Binding-site contacts:
Ligand atom C09 contacts residue LEU968 of chain 1.A at 4.3 Å (hydrophobic).
Ligand atom N05 contacts residue MET403 of chain 1.A at 3.9 Å.
Ligand atom N04 contacts residue LEU968 of chain 1.A at 3.4 Å.
Ligand atom C09 contacts residue LEU1760 of chain 1.A at 4.1 Å (hydrophobic).
Ligand atom C13 contacts residue ASN1461 of chain 1.A at 4.2 Å.
Ligand atom N06 contacts residue ILE1457 of chain 1.A at 4.3 Å.
Ligand atom N07 contacts residue LEU967 of chain 1.A at 4.1 Å.
Ligand atom N07 contacts residue LEU964 of chain 1.A at 4.0 Å.
Ligand atom N05 contacts residue LEU968 of chain 1.A at 4.2 Å.
Ligand atom C16 contacts residue LEU968 of chain 1.A at 3.7 Å (hydrophobic).
Ligand atom N03 contacts residue ILE1457 of chain 1.A at 4.1 Å.
Ligand atom N06 contacts residue LEU968 of chain 1.A at 4.2 Å.
Ligand atom N04 contacts residue ALA402 of chain 1.A at 3.8 Å.
Ligand atom N03 contacts residue LEU1760 of chain 1.A at 3.8 Å.
Ligand atom N06 contacts residue LEU1760 of chain 1.A at 3.5 Å.
Ligand atom C10 contacts residue ASN1461 of chain 1.A at 4.3 Å.
Ligand atom CL01 contacts residue LEU968 of chain 1.A at 4.0 Å.
Ligand atom C12 contacts residue LEU968 of chain 1.A at 3.7 Å (hydrophobic).
Ligand atom N07 contacts residue LEU1760 of chain 1.A at 4.0 Å.
Ligand atom N07 contacts residue LEU968 of chain 1.A at 4.1 Å.
Ligand atom C16 contacts residue LEU1760 of chain 1.A at 3.6 Å (hydrophobic).
Ligand atom C12 contacts residue LEU1760 of chain 1.A at 4.2 Å (hydrophobic).
Ligand atom N06 contacts residue LEU967 of chain 1.A at 4.4 Å.
Ligand atom N04 contacts residue LEU1760 of chain 1.A at 4.0 Å.

A small-molecule ligand and the protein it binds are described below.
Small molecule (SMILES): Nc1nnc(-c2cccc(Cl)c2Cl)c(N)n1

Sequence of chain 1.A:
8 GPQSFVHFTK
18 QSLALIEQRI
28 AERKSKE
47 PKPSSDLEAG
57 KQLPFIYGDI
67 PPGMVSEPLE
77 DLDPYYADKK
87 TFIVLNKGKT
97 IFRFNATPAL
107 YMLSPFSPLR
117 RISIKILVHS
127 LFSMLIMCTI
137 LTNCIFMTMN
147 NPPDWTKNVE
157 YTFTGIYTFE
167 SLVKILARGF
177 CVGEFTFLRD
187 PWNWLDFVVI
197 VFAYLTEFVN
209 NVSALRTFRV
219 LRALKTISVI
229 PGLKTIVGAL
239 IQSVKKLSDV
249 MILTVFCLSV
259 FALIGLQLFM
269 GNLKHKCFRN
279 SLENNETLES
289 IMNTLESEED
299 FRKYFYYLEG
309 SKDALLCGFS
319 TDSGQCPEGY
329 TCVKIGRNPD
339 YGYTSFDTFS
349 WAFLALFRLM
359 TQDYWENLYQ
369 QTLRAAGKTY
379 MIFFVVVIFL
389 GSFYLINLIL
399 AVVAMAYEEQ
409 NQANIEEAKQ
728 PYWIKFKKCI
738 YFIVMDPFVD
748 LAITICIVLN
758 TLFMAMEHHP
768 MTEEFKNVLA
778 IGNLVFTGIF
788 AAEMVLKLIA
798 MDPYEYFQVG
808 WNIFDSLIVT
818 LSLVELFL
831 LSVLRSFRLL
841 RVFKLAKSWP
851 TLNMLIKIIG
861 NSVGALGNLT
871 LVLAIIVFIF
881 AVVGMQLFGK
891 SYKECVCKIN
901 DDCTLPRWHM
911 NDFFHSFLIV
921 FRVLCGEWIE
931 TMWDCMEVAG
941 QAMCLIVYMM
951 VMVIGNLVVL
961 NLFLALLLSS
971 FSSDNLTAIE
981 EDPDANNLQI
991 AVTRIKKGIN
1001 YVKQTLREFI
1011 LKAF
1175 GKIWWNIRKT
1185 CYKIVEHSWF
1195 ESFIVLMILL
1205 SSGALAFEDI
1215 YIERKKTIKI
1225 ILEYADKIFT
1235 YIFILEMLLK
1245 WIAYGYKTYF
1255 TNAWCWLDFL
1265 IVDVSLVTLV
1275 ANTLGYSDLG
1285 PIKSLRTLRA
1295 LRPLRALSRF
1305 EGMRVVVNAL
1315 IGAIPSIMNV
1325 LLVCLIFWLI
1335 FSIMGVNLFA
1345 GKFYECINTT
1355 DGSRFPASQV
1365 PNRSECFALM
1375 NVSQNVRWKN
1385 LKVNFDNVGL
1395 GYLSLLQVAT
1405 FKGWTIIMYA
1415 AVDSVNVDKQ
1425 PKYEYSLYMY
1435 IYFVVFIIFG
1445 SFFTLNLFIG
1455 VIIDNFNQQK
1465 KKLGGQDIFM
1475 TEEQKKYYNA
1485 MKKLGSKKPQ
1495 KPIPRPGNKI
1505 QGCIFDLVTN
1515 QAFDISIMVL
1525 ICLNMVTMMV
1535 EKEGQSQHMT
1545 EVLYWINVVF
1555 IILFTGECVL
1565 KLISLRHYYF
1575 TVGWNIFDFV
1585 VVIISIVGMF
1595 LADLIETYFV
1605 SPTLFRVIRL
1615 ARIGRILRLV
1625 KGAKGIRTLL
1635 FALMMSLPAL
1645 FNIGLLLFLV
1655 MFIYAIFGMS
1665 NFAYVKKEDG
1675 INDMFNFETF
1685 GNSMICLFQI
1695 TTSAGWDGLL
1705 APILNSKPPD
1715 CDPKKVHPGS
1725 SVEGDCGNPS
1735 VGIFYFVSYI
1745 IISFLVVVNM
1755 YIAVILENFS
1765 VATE